Binding-site contacts:
Ligand atom O6 contacts residue ASN118 of chain 3.C at 4.1 Å.
Ligand atom C8 contacts residue ASN118 of chain 3.C at 3.9 Å.
Ligand atom C7 contacts residue TYR90 of chain 3.C at 3.8 Å (hydrophobic).
Ligand atom C5 contacts residue ASN118 of chain 3.C at 3.7 Å.
Ligand atom O5 contacts residue ASN118 of chain 3.C at 2.4 Å (h-bond).
Ligand atom O6 contacts residue THR89 of chain 3.C at 3.5 Å.
Ligand atom C6 contacts residue THR89 of chain 3.C at 4.2 Å.
Ligand atom C6 contacts residue PHE119 of chain 3.C at 4.1 Å (hydrophobic).
Ligand atom C6 contacts residue THR120 of chain 3.C at 3.4 Å.
Ligand atom C1 contacts residue ASN118 of chain 3.C at 1.4 Å.
Ligand atom O5 contacts residue THR89 of chain 3.C at 3.8 Å.
Ligand atom O7 contacts residue TYR90 of chain 3.C at 3.7 Å.
Ligand atom C3 contacts residue ASN118 of chain 3.C at 3.8 Å.
Ligand atom C4 contacts residue ASN118 of chain 3.C at 4.2 Å.
Ligand atom O6 contacts residue PHE119 of chain 3.C at 2.8 Å (h-bond).
Ligand atom O7 contacts residue ASN118 of chain 3.C at 4.5 Å.
Ligand atom C2 contacts residue SER66 of chain 3.C at 4.4 Å.
Ligand atom O5 contacts residue THR120 of chain 3.C at 3.4 Å (h-bond).
Ligand atom C5 contacts residue THR89 of chain 3.C at 4.1 Å.
Ligand atom C1 contacts residue SER66 of chain 3.C at 4.2 Å.
Ligand atom N2 contacts residue ASN118 of chain 3.C at 2.9 Å (h-bond).
Ligand atom C8 contacts residue TYR90 of chain 3.C at 3.9 Å (hydrophobic).
Ligand atom O5 contacts residue PHE119 of chain 3.C at 4.2 Å.
Ligand atom N2 contacts residue TYR90 of chain 3.C at 4.5 Å.
Ligand atom O6 contacts residue THR120 of chain 3.C at 3.1 Å (h-bond).
Ligand atom C2 contacts residue ASN118 of chain 3.C at 2.4 Å.
Ligand atom C7 contacts residue ASN118 of chain 3.C at 3.6 Å.
Ligand atom C1 contacts residue THR89 of chain 3.C at 3.9 Å.
Ligand atom C5 contacts residue THR120 of chain 3.C at 4.0 Å.

Sequence of chain 3.C:
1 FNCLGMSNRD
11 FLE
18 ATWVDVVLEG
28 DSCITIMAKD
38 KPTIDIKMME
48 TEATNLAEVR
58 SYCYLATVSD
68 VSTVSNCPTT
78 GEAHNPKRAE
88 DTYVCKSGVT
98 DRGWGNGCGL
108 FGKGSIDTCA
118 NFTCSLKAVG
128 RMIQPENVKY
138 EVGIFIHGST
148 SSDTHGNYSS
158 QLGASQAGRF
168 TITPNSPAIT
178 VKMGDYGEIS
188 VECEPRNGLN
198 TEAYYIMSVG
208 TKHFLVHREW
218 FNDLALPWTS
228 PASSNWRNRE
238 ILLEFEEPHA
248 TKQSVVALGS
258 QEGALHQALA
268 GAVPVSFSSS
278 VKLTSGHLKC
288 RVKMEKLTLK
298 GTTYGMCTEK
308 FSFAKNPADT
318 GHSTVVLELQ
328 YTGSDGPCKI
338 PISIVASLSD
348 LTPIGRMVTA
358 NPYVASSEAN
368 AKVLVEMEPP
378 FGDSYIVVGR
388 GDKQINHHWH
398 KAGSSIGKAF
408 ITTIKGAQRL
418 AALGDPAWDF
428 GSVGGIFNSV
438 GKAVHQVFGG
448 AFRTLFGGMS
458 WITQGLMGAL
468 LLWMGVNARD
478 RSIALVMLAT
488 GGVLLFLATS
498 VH

The small molecule below binds the protein below.
Small molecule (SMILES): CC(=O)N[C@@H]1[C@@H](O)[C@H](O)[C@@H](CO)O[C@H]1O